Binding-site contacts:
Ligand atom O2B contacts residue MG1 of chain 1.T at 3.8 Å.
Ligand atom C3' contacts residue VAL156 of chain 1.B at 3.7 Å (hydrophobic).
Ligand atom O3A contacts residue MG1 of chain 1.T at 2.8 Å.
Ligand atom O1B contacts residue MG1 of chain 1.T at 1.9 Å.
Ligand atom O1G contacts residue MG1 of chain 1.T at 1.9 Å.
Ligand atom O3' contacts residue ASN119 of chain 1.A at 3.7 Å.
Ligand atom C5' contacts residue VAL117 of chain 1.A at 3.2 Å (hydrophobic).
Ligand atom N9 contacts residue PHE157 of chain 1.B at 3.8 Å.
Ligand atom C3' contacts residue GTP1 of chain 1.E at 3.5 Å.
Ligand atom O1G contacts residue GTP1 of chain 1.E at 2.6 Å (h-bond).
Ligand atom C4' contacts residue GTP1 of chain 1.E at 3.5 Å.
Ligand atom C6 contacts residue ARG333 of chain 1.D at 3.6 Å.
Ligand atom PG contacts residue MG1 of chain 1.T at 2.3 Å.
Ligand atom O3G contacts residue MG1 of chain 1.T at 2.8 Å.
Ligand atom O4' contacts residue ASN119 of chain 1.A at 3.4 Å.
Ligand atom O2B contacts residue HIS376 of chain 1.B at 3.0 Å.
Ligand atom PB contacts residue GTP1 of chain 1.E at 3.7 Å.
Ligand atom O2A contacts residue HIS376 of chain 1.B at 3.3 Å (h-bond).
Ligand atom O1A contacts residue ARG333 of chain 1.D at 3.3 Å (salt-bridge).
Ligand atom C1' contacts residue ASN119 of chain 1.A at 3.7 Å.
Ligand atom PB contacts residue MG1 of chain 1.T at 2.3 Å.
Ligand atom C1' contacts residue PHE157 of chain 1.B at 3.6 Å (hydrophobic).
Ligand atom O3' contacts residue VAL156 of chain 1.B at 2.8 Å (h-bond).
Ligand atom PG contacts residue GTP1 of chain 1.E at 3.8 Å.
Ligand atom O2G contacts residue MG1 of chain 1.T at 3.8 Å.
Ligand atom C2 contacts residue ASN119 of chain 1.A at 3.5 Å.
Ligand atom O1A contacts residue LYS354 of chain 1.D at 2.3 Å (salt-bridge).
Ligand atom N6 contacts residue ARG372 of chain 1.B at 3.4 Å.
Ligand atom O3A contacts residue GTP1 of chain 1.E at 3.6 Å.
Ligand atom O1B contacts residue GTP1 of chain 1.E at 2.5 Å (h-bond).
Ligand atom O3B contacts residue MG1 of chain 1.T at 2.3 Å.
Ligand atom N3 contacts residue ASN119 of chain 1.A at 3.0 Å (h-bond).
Ligand atom N1 contacts residue ARG333 of chain 1.D at 3.6 Å.
Ligand atom O3G contacts residue ARG352 of chain 1.D at 3.2 Å (salt-bridge).
Ligand atom C4' contacts residue VAL117 of chain 1.A at 3.5 Å (hydrophobic).
Ligand atom C5' contacts residue GTP1 of chain 1.E at 3.5 Å.
Ligand atom C4' contacts residue ASN119 of chain 1.A at 3.8 Å.
Ligand atom O3G contacts residue LYS354 of chain 1.D at 3.4 Å (salt-bridge).
Ligand atom O1G contacts residue LYS523 of chain 1.D at 3.3 Å (salt-bridge).
Ligand atom PA contacts residue LYS354 of chain 1.D at 3.5 Å.

Sequence of chain 1.A:
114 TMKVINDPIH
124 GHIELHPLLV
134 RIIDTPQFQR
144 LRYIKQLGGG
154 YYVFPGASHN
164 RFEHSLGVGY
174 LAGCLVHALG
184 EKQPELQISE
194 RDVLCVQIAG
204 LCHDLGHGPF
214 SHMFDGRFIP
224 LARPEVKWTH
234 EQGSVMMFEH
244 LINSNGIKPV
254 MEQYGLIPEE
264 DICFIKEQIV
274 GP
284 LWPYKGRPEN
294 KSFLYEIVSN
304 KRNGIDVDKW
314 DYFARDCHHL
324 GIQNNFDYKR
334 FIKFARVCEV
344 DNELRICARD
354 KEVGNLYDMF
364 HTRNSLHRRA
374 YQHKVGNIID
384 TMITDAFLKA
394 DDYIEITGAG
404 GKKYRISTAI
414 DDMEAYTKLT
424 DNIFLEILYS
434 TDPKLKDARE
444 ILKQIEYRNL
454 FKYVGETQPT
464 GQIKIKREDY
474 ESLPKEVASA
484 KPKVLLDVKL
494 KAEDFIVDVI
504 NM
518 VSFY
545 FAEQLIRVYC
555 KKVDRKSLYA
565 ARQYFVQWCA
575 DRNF

The protein below binds the small molecule below.
Small molecule (SMILES): Nc1ncnc2c1ncn2[C@H]1C[C@H](O)[C@@H](CO[P](=O)(O)O[P](=O)(O)OP(=O)(O)O)O1

Sequence of chain 1.D:
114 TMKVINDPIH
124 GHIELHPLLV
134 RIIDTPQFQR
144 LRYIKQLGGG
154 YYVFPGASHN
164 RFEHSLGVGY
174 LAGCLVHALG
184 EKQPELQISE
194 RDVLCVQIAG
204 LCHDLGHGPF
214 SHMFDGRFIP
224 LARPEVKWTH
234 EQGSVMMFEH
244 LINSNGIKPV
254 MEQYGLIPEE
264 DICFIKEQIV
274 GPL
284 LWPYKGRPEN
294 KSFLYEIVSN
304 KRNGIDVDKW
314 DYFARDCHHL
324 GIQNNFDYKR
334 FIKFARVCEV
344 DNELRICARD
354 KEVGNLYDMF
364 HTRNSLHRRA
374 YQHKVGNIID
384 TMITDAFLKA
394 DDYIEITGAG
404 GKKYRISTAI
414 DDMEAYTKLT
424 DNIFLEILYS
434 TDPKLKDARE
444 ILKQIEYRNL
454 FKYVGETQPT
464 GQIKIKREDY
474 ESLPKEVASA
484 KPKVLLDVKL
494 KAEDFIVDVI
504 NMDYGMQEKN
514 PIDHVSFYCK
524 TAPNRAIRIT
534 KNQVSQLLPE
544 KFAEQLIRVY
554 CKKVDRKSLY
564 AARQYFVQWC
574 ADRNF

Sequence of chain 1.B:
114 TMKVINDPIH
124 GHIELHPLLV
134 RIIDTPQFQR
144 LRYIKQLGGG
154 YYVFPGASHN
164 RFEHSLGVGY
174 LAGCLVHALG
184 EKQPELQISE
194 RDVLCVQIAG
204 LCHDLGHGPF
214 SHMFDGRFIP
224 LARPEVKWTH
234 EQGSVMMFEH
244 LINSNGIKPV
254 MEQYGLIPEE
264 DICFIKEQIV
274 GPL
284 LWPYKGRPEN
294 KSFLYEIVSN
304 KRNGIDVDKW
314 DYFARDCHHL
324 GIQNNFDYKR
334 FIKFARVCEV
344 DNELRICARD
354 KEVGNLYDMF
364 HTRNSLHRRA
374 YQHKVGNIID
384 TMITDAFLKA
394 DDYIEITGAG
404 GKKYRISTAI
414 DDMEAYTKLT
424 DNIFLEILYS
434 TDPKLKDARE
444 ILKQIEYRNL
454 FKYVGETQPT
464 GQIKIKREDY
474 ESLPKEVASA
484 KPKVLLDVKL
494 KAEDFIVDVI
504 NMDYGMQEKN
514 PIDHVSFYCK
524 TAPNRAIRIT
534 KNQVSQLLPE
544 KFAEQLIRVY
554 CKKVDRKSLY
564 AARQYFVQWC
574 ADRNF